A protein and the small-molecule ligand that binds it are described below.
Small molecule (SMILES): CC(=O)N[C@@H]1[C@@H](O)[C@H](O)[C@@H](CO)O[C@H]1O

Binding-site contacts:
Ligand atom O5 contacts residue ASN32 of chain 1.E at 2.3 Å (h-bond).
Ligand atom O6 contacts residue THR34 of chain 1.E at 4.3 Å.
Ligand atom O6 contacts residue LEU52 of chain 1.F at 3.9 Å.
Ligand atom C1 contacts residue ASN32 of chain 1.E at 1.4 Å.
Ligand atom C7 contacts residue ASN32 of chain 1.E at 3.2 Å.
Ligand atom O6 contacts residue THR313 of chain 1.E at 3.8 Å.
Ligand atom C1 contacts residue THR313 of chain 1.E at 4.2 Å.
Ligand atom C4 contacts residue ASN32 of chain 1.E at 4.1 Å.
Ligand atom O5 contacts residue THR313 of chain 1.E at 3.6 Å.
Ligand atom N2 contacts residue ASN32 of chain 1.E at 3.0 Å (h-bond).
Ligand atom C2 contacts residue ASN32 of chain 1.E at 2.4 Å.
Ligand atom C6 contacts residue THR34 of chain 1.E at 3.6 Å.
Ligand atom C3 contacts residue ASN32 of chain 1.E at 3.8 Å.
Ligand atom O7 contacts residue ASN32 of chain 1.E at 3.0 Å (h-bond).
Ligand atom C5 contacts residue ASN32 of chain 1.E at 3.6 Å.

Sequence of chain 1.E:
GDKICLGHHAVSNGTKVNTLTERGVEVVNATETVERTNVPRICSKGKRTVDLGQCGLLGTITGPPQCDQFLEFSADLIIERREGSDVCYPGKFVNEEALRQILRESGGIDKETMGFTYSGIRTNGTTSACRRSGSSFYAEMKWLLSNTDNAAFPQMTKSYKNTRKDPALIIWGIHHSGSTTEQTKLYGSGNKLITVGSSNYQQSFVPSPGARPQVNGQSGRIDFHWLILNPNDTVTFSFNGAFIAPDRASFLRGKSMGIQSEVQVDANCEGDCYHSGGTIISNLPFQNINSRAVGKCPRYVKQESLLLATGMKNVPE

Sequence of chain 1.F:
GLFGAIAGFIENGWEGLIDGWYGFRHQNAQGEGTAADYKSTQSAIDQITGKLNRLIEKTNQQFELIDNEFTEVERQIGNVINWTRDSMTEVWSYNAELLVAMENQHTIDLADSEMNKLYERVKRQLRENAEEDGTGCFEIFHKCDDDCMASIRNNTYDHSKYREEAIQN